Sequence of chain 1.B:
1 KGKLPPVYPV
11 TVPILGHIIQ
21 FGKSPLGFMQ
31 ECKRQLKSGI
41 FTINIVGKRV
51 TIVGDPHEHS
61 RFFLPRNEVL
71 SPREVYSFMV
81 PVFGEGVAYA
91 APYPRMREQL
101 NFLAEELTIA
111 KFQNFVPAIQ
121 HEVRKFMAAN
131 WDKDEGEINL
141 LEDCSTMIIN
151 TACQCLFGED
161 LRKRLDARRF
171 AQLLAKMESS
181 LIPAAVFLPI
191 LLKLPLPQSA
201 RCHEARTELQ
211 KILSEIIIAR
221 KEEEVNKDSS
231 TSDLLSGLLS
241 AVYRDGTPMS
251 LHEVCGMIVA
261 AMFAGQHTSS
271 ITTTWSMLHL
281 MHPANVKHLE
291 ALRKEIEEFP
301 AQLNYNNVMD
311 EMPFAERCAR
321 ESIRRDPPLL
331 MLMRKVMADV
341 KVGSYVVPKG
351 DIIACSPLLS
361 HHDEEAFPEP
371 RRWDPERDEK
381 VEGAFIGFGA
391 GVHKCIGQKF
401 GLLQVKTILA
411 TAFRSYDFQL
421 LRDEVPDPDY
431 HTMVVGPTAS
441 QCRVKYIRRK

This small molecule binds to this protein.
Small molecule (SMILES): CO[C@](c1ccc(Cl)cc1)(c1ccc2c(c1)c(-c1c(F)cccc1F)cc(=O)n2C)c1cncn1C

Binding-site contacts:
Ligand atom CAK contacts residue HEM1 of chain 1.G at 3.9 Å.
Ligand atom CAX contacts residue VAL434 of chain 1.B at 3.4 Å (hydrophobic).
Ligand atom CAP contacts residue HEM1 of chain 1.G at 2.9 Å.
Ligand atom FAE contacts residue LEU329 of chain 1.B at 3.6 Å.
Ligand atom CAW contacts residue PHE83 of chain 1.B at 3.9 Å (hydrophobic).
Ligand atom CAL contacts residue TYR89 of chain 1.B at 3.6 Å (hydrophobic).
Ligand atom CAA contacts residue PHE263 of chain 1.B at 3.8 Å (hydrophobic).
Ligand atom CAI contacts residue VAL434 of chain 1.B at 3.5 Å (hydrophobic).
Ligand atom CAC contacts residue TYR76 of chain 1.B at 3.3 Å (hydrophobic).
Ligand atom OAV contacts residue ALA264 of chain 1.B at 3.7 Å.
Ligand atom CAJ contacts residue MET433 of chain 1.B at 3.1 Å (hydrophobic).
Ligand atom CAK contacts residue PHE83 of chain 1.B at 3.9 Å (hydrophobic).
Ligand atom CAH contacts residue PHE263 of chain 1.B at 3.2 Å (hydrophobic).
Ligand atom CAQ contacts residue TYR76 of chain 1.B at 3.0 Å (hydrophobic).
Ligand atom NAU contacts residue HEM1 of chain 1.G at 2.0 Å.
Ligand atom CAJ contacts residue LEU181 of chain 1.B at 3.6 Å (hydrophobic).
Ligand atom CAB contacts residue ALA264 of chain 1.B at 3.5 Å (hydrophobic).
Ligand atom CBC contacts residue MET433 of chain 1.B at 3.6 Å (hydrophobic).
Ligand atom CAY contacts residue MET79 of chain 1.B at 3.7 Å (hydrophobic).
Ligand atom CAP contacts residue ALA264 of chain 1.B at 3.6 Å (hydrophobic).
Ligand atom FAF contacts residue MET433 of chain 1.B at 2.8 Å.
Ligand atom CAB contacts residue PHE263 of chain 1.B at 3.8 Å (hydrophobic).
Ligand atom CAR contacts residue ALA264 of chain 1.B at 3.3 Å (hydrophobic).
Ligand atom CBG contacts residue LEU329 of chain 1.B at 3.8 Å (hydrophobic).
Ligand atom CAR contacts residue HEM1 of chain 1.G at 3.0 Å.
Ligand atom CBD contacts residue ALA264 of chain 1.B at 3.7 Å (hydrophobic).
Ligand atom NAU contacts residue ALA264 of chain 1.B at 3.7 Å.
Ligand atom NBH contacts residue ALA264 of chain 1.B at 3.4 Å.
Ligand atom CAJ contacts residue MET79 of chain 1.B at 3.8 Å (hydrophobic).
Ligand atom CAY contacts residue MET433 of chain 1.B at 2.9 Å (hydrophobic).
Ligand atom CAA contacts residue PHE83 of chain 1.B at 3.6 Å (hydrophobic).
Ligand atom CAS contacts residue MET433 of chain 1.B at 3.8 Å (hydrophobic).
Ligand atom CBG contacts residue TYR76 of chain 1.B at 3.8 Å (hydrophobic).
Ligand atom NBI contacts residue LEU329 of chain 1.B at 3.9 Å.
Ligand atom FAF contacts residue PHE78 of chain 1.B at 3.2 Å.
Ligand atom FAF contacts residue MET79 of chain 1.B at 3.1 Å.
Ligand atom CAO contacts residue TYR76 of chain 1.B at 3.7 Å (hydrophobic).
Ligand atom CAC contacts residue MET331 of chain 1.B at 3.5 Å (hydrophobic).
Ligand atom CLAG contacts residue ALA88 of chain 1.B at 3.6 Å.
Ligand atom FAE contacts residue VAL434 of chain 1.B at 2.9 Å.